This small molecule binds to this protein.
Small molecule (SMILES): O=C1CC[C@H](N2C(=O)c3ccccc3C2=O)C(=O)N1

Binding-site contacts:
Ligand atom O16 contacts residue PHE78 of chain 1.B at 3.4 Å.
Ligand atom C06 contacts residue TRP100 of chain 1.B at 3.6 Å (hydrophobic).
Ligand atom O01 contacts residue ASN51 of chain 1.B at 3.4 Å.
Ligand atom N03 contacts residue PHE78 of chain 1.B at 2.9 Å (h-bond).
Ligand atom O16 contacts residue PRO52 of chain 1.B at 4.1 Å.
Ligand atom C04 contacts residue SER79 of chain 1.B at 4.1 Å.
Ligand atom O18 contacts residue TRP100 of chain 1.B at 3.8 Å.
Ligand atom C19 contacts residue ASN51 of chain 1.B at 3.5 Å.
Ligand atom C08 contacts residue TRP80 of chain 1.B at 3.8 Å (hydrophobic).
Ligand atom C13 contacts residue PRO52 of chain 1.B at 3.8 Å (hydrophobic).
Ligand atom C12 contacts residue PRO52 of chain 1.B at 4.0 Å (hydrophobic).
Ligand atom N03 contacts residue TRP80 of chain 1.B at 3.3 Å.
Ligand atom O05 contacts residue TRP80 of chain 1.B at 3.0 Å (h-bond).
Ligand atom C07 contacts residue TRP100 of chain 1.B at 3.5 Å (hydrophobic).
Ligand atom C04 contacts residue TYR102 of chain 1.B at 3.6 Å (hydrophobic).
Ligand atom C04 contacts residue TRP86 of chain 1.B at 3.9 Å (hydrophobic).
Ligand atom O05 contacts residue SER79 of chain 1.B at 3.5 Å.
Ligand atom O16 contacts residue TRP86 of chain 1.B at 3.4 Å.
Ligand atom O01 contacts residue TRP80 of chain 1.B at 3.5 Å.
Ligand atom O01 contacts residue PRO52 of chain 1.B at 3.4 Å.
Ligand atom C4 contacts residue PRO52 of chain 1.B at 3.9 Å (hydrophobic).
Ligand atom C04 contacts residue TRP80 of chain 1.B at 3.4 Å (hydrophobic).
Ligand atom O16 contacts residue GLU77 of chain 1.B at 3.8 Å.
Ligand atom O01 contacts residue PHE78 of chain 1.B at 3.7 Å.
Ligand atom C07 contacts residue TRP86 of chain 1.B at 3.5 Å (hydrophobic).
Ligand atom O05 contacts residue TYR102 of chain 1.B at 2.8 Å (h-bond).
Ligand atom O18 contacts residue ASN51 of chain 1.B at 3.0 Å (h-bond).
Ligand atom O05 contacts residue TRP86 of chain 1.B at 3.8 Å.
Ligand atom C04 contacts residue PHE78 of chain 1.B at 3.7 Å (hydrophobic).
Ligand atom C06 contacts residue TRP80 of chain 1.B at 3.7 Å (hydrophobic).
Ligand atom C06 contacts residue TYR102 of chain 1.B at 3.6 Å (hydrophobic).
Ligand atom C4 contacts residue TRP86 of chain 1.B at 4.0 Å (hydrophobic).
Ligand atom C14 contacts residue ASN51 of chain 1.B at 3.7 Å.
Ligand atom C3 contacts residue ASN51 of chain 1.B at 3.5 Å.
Ligand atom C06 contacts residue TRP86 of chain 1.B at 3.7 Å (hydrophobic).
Ligand atom N09 contacts residue ASN51 of chain 1.B at 3.9 Å.
Ligand atom C02 contacts residue TRP80 of chain 1.B at 3.4 Å (hydrophobic).
Ligand atom O05 contacts residue PHE78 of chain 1.B at 3.8 Å.
Ligand atom C02 contacts residue PHE78 of chain 1.B at 3.7 Å (hydrophobic).
Ligand atom N03 contacts residue SER79 of chain 1.B at 4.2 Å.

Sequence of chain 1.B:
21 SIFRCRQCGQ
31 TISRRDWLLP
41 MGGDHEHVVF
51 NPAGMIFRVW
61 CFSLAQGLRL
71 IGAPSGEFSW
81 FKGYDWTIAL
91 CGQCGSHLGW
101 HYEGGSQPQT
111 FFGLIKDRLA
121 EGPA